Binding-site contacts:
Ligand atom C8 contacts residue MET118 of chain 59.C at 3.8 Å (hydrophobic).
Ligand atom C8 contacts residue PHE90 of chain 59.C at 3.7 Å (hydrophobic).
Ligand atom C7 contacts residue SER300 of chain 2.E at 3.4 Å.
Ligand atom N2 contacts residue ASN67 of chain 59.C at 2.9 Å (h-bond).
Ligand atom C2 contacts residue MET118 of chain 59.C at 4.5 Å (hydrophobic).
Ligand atom C7 contacts residue PHE90 of chain 59.C at 4.2 Å (hydrophobic).
Ligand atom O7 contacts residue ASN67 of chain 59.C at 3.3 Å (h-bond).
Ligand atom C1 contacts residue MET118 of chain 59.C at 4.1 Å (hydrophobic).
Ligand atom C5 contacts residue ASN67 of chain 59.C at 3.7 Å.
Ligand atom C8 contacts residue ARG89 of chain 59.C at 3.3 Å.
Ligand atom C3 contacts residue ASN67 of chain 59.C at 3.8 Å.
Ligand atom C8 contacts residue SER300 of chain 2.E at 1.9 Å.
Ligand atom N2 contacts residue MET118 of chain 59.C at 3.6 Å.
Ligand atom C7 contacts residue ASN67 of chain 59.C at 3.3 Å.
Ligand atom N2 contacts residue SER300 of chain 2.E at 3.9 Å.
Ligand atom C2 contacts residue ASN67 of chain 59.C at 2.5 Å.
Ligand atom C8 contacts residue ASN67 of chain 59.C at 4.4 Å.
Ligand atom C1 contacts residue ASN67 of chain 59.C at 1.4 Å.
Ligand atom C7 contacts residue MET118 of chain 59.C at 4.0 Å (hydrophobic).
Ligand atom O5 contacts residue ASN67 of chain 59.C at 2.4 Å (h-bond).
Ligand atom O7 contacts residue PHE90 of chain 59.C at 4.4 Å.
Ligand atom C4 contacts residue ASN67 of chain 59.C at 4.2 Å.
Ligand atom O7 contacts residue SER300 of chain 2.E at 4.3 Å.

A small-molecule ligand and the protein it binds are described below.
Small molecule (SMILES): CC(=O)N[C@@H]1[C@@H](O)[C@H](O)[C@@H](CO)O[C@H]1O

Sequence of chain 2.E:
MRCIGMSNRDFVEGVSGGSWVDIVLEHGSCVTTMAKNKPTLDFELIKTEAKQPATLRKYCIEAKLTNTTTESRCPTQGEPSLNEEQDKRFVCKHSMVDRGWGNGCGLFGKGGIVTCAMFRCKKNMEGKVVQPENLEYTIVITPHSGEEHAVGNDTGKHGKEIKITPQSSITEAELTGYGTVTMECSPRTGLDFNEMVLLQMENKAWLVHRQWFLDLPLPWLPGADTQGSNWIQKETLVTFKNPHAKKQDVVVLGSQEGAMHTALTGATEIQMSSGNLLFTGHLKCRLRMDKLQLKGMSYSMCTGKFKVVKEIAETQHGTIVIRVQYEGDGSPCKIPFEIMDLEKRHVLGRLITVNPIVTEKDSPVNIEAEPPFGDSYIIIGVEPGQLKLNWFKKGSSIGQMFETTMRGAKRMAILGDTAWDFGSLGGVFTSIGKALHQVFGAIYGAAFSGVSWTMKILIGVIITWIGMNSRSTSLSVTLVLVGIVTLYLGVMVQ

Sequence of chain 59.C:
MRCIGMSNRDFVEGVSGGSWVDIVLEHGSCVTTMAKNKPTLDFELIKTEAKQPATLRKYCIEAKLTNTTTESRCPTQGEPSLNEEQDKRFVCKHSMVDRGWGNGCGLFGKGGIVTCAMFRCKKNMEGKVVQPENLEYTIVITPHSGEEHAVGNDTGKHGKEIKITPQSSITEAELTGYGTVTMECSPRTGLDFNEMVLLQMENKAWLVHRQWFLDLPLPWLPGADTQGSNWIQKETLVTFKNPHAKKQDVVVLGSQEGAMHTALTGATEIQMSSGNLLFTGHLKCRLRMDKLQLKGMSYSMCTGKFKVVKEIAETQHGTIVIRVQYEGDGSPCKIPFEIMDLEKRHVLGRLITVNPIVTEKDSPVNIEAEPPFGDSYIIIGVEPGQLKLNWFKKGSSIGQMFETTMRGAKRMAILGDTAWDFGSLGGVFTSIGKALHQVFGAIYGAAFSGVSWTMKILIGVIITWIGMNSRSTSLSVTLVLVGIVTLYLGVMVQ